Binding-site contacts:
Ligand atom OP1 contacts residue THR249 of chain 1.C at 3.1 Å.
Ligand atom C5 contacts residue TYR409 of chain 1.B at 3.0 Å (hydrophobic).
Ligand atom O2' contacts residue GLU269 of chain 1.C at 2.2 Å (salt-bridge).
Ligand atom N7 contacts residue ARG260 of chain 1.B at 2.8 Å (salt-bridge).
Ligand atom C2 contacts residue GLN305 of chain 1.B at 3.1 Å.
Ligand atom N7 contacts residue ARG175 of chain 1.B at 2.7 Å (salt-bridge).
Ligand atom C2' contacts residue GLU269 of chain 1.C at 3.1 Å.
Ligand atom N1 contacts residue SER309 of chain 1.B at 2.8 Å (h-bond).
Ligand atom OP2 contacts residue ARG355 of chain 1.C at 2.4 Å (salt-bridge).
Ligand atom C8 contacts residue ARG260 of chain 1.B at 3.1 Å.
Ligand atom C2' contacts residue GLY233 of chain 1.B at 3.1 Å.
Ligand atom C8 contacts residue THR249 of chain 1.C at 2.9 Å.
Ligand atom N7 contacts residue THR249 of chain 1.C at 2.5 Å (h-bond).
Ligand atom N3 contacts residue GLN305 of chain 1.B at 2.4 Å (h-bond).
Ligand atom N6 contacts residue SER309 of chain 1.B at 2.5 Å (h-bond).
Ligand atom C5 contacts residue ARG175 of chain 1.B at 3.0 Å.
Ligand atom N3 contacts residue GLY233 of chain 1.B at 2.8 Å (h-bond).
Ligand atom C1' contacts residue GLY233 of chain 1.B at 3.0 Å.
Ligand atom N9 contacts residue ARG175 of chain 1.B at 3.1 Å (salt-bridge).
Ligand atom O3' contacts residue LEU236 of chain 1.B at 2.9 Å.
Ligand atom C8 contacts residue ARG175 of chain 1.B at 3.0 Å.
Ligand atom N7 contacts residue ASN385 of chain 1.C at 3.0 Å (h-bond).
Ligand atom OP2 contacts residue PRO373 of chain 1.B at 3.1 Å.
Ligand atom N6 contacts residue TYR409 of chain 1.B at 2.7 Å (h-bond).
Ligand atom C4 contacts residue ARG175 of chain 1.B at 3.2 Å.
Ligand atom OP2 contacts residue ARG260 of chain 1.B at 2.8 Å (salt-bridge).
Ligand atom N7 contacts residue TYR409 of chain 1.B at 2.2 Å (h-bond).
Ligand atom O4' contacts residue ARG371 of chain 1.B at 3.1 Å.
Ligand atom O2' contacts residue TRP394 of chain 1.B at 2.9 Å.
Ligand atom OP1 contacts residue ASN385 of chain 1.C at 2.5 Å (h-bond).
Ligand atom OP2 contacts residue PHE374 of chain 1.B at 2.2 Å (h-bond).
Ligand atom C6 contacts residue SER309 of chain 1.B at 3.0 Å.
Ligand atom N6 contacts residue ARG250 of chain 1.C at 3.0 Å (salt-bridge).
Ligand atom N1 contacts residue ARG250 of chain 1.C at 3.0 Å.
Ligand atom N6 contacts residue TRP264 of chain 1.B at 3.1 Å.
Ligand atom OP1 contacts residue ARG260 of chain 1.B at 2.3 Å (salt-bridge).
Ligand atom N6 contacts residue TRP394 of chain 1.B at 3.2 Å.
Ligand atom C6 contacts residue TRP394 of chain 1.B at 3.2 Å (hydrophobic).
Ligand atom O2' contacts residue ALA234 of chain 1.B at 2.4 Å (h-bond).
Ligand atom O2' contacts residue GLY233 of chain 1.B at 2.8 Å (h-bond).

Sequence of chain 1.B:
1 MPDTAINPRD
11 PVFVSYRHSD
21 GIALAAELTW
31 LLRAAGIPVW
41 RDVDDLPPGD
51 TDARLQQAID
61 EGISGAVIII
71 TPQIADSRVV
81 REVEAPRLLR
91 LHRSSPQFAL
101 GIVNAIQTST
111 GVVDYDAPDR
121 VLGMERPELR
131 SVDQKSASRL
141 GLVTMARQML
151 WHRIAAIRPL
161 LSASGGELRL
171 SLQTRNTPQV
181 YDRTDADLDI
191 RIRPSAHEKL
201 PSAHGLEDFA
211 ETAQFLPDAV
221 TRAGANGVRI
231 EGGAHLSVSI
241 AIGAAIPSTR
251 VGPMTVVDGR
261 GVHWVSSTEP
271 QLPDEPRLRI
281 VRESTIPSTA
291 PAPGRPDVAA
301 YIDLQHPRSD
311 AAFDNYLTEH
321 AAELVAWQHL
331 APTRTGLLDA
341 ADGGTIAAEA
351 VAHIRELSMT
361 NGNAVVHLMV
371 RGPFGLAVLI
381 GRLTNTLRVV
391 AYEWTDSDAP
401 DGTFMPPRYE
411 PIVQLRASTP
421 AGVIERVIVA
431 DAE

The small molecule below binds the protein below.
Small molecule (SMILES): Nc1ncnc2c1ncn2[C@@H]1O[C@H](CO[P](=O)(O)O[C@H]2[C@@H](O)[C@H](n3cnc4c(N)ncnc43)O[C@@H]2CO[P](=O)(O)O[C@H]2[C@@H](O)[C@H](n3cnc4c(N)ncnc43)O[C@@H]2COP(=O)=O)[C@@H](O)[C@H]1O

Sequence of chain 1.C:
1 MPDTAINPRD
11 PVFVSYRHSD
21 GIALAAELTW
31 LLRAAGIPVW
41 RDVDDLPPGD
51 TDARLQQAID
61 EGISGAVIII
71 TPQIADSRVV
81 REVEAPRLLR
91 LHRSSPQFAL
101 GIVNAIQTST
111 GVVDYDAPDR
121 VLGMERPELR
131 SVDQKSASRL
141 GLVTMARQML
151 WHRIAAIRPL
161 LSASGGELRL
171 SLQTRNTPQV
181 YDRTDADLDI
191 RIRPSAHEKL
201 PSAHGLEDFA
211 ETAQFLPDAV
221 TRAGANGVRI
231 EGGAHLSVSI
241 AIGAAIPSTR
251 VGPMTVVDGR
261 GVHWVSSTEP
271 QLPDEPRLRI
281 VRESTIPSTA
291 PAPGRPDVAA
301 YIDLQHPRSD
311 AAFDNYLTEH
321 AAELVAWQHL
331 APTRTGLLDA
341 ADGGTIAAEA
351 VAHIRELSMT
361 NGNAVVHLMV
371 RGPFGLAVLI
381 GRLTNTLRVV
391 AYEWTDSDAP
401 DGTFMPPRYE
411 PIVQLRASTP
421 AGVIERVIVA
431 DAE